This small molecule binds to this protein.
Small molecule (SMILES): Nc1ncnc2c1ncn2[C@H]1C[C@H](O)[C@@H](COP(=O)(O)O)O1

Binding-site contacts:
Ligand atom N3 contacts residue PRO415 of chain 1.ZA at 3.9 Å.
Ligand atom N7 contacts residue ASN393 of chain 1.ZA at 4.0 Å.
Ligand atom C8 contacts residue HIS414 of chain 1.ZA at 3.0 Å.
Ligand atom N7 contacts residue HIS414 of chain 1.ZA at 3.6 Å.
Ligand atom C2 contacts residue VAL203 of chain 1.ZA at 4.1 Å (hydrophobic).
Ligand atom N9 contacts residue PRO415 of chain 1.ZA at 4.0 Å.
Ligand atom C5' contacts residue DC1 of chain 1.GF at 3.1 Å.
Ligand atom C1' contacts residue PRO415 of chain 1.ZA at 3.7 Å (hydrophobic).
Ligand atom P contacts residue DC1 of chain 1.GF at 1.6 Å.
Ligand atom C2 contacts residue PRO415 of chain 1.ZA at 3.8 Å (hydrophobic).
Ligand atom O4' contacts residue DC1 of chain 1.GF at 3.9 Å.
Ligand atom OP1 contacts residue DC1 of chain 1.GF at 2.5 Å (h-bond).
Ligand atom OP2 contacts residue DC1 of chain 1.GF at 2.5 Å (h-bond).
Ligand atom N9 contacts residue HIS414 of chain 1.ZA at 4.1 Å.
Ligand atom C2' contacts residue PRO415 of chain 1.ZA at 3.8 Å (hydrophobic).
Ligand atom N7 contacts residue PRO204 of chain 1.ZA at 4.1 Å.
Ligand atom C6 contacts residue SER416 of chain 1.ZA at 4.0 Å.
Ligand atom C5 contacts residue SER416 of chain 1.ZA at 3.8 Å.
Ligand atom N1 contacts residue PRO415 of chain 1.ZA at 3.7 Å.
Ligand atom C4' contacts residue DC1 of chain 1.GF at 3.9 Å.
Ligand atom C6 contacts residue PRO204 of chain 1.ZA at 3.9 Å (hydrophobic).
Ligand atom C6 contacts residue VAL203 of chain 1.ZA at 4.1 Å (hydrophobic).
Ligand atom N6 contacts residue GLY421 of chain 1.ZA at 4.0 Å.
Ligand atom C2' contacts residue HIS414 of chain 1.ZA at 3.2 Å.
Ligand atom N1 contacts residue VAL203 of chain 1.ZA at 3.5 Å.
Ligand atom N6 contacts residue GLY423 of chain 1.ZA at 3.5 Å (h-bond).
Ligand atom C4 contacts residue PRO204 of chain 1.ZA at 4.0 Å (hydrophobic).
Ligand atom C2 contacts residue PRO204 of chain 1.ZA at 4.1 Å (hydrophobic).
Ligand atom C8 contacts residue SER416 of chain 1.ZA at 4.1 Å.
Ligand atom N1 contacts residue GLY423 of chain 1.ZA at 3.0 Å (h-bond).
Ligand atom C6 contacts residue PRO415 of chain 1.ZA at 3.7 Å (hydrophobic).
Ligand atom C5 contacts residue PRO415 of chain 1.ZA at 3.7 Å (hydrophobic).
Ligand atom O5' contacts residue DC1 of chain 1.GF at 2.5 Å (h-bond).
Ligand atom C4 contacts residue PRO415 of chain 1.ZA at 3.8 Å (hydrophobic).
Ligand atom C5 contacts residue PRO204 of chain 1.ZA at 3.8 Å (hydrophobic).
Ligand atom N7 contacts residue SER416 of chain 1.ZA at 3.3 Å.
Ligand atom C2 contacts residue GLY423 of chain 1.ZA at 3.4 Å.
Ligand atom N6 contacts residue PHE422 of chain 1.ZA at 4.0 Å.
Ligand atom C6 contacts residue GLY423 of chain 1.ZA at 3.9 Å.
Ligand atom N6 contacts residue SER416 of chain 1.ZA at 3.4 Å (h-bond).

Sequence of chain 1.ZA:
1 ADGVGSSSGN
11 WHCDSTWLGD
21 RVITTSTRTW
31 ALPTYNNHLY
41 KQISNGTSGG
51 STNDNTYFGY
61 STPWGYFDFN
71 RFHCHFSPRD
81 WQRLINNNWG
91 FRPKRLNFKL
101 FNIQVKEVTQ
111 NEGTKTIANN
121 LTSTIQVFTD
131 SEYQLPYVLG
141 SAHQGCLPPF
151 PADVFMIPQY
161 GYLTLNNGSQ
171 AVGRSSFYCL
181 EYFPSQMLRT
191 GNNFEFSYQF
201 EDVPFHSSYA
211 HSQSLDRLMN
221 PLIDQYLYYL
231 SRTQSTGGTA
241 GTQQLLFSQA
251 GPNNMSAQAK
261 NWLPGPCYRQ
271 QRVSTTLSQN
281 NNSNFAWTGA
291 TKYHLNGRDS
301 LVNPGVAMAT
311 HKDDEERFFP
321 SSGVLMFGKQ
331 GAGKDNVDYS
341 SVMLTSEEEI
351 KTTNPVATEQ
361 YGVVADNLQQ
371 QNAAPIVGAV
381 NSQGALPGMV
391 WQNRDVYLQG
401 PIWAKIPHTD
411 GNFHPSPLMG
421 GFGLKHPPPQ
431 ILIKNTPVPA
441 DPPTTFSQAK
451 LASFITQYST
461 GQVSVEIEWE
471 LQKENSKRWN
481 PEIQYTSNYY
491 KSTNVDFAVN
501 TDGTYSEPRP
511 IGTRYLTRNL